A small-molecule ligand and the protein it binds are described below.
Small molecule (SMILES): O=C(O)CNCP(=O)(O)O

Sequence of chain 1.A:
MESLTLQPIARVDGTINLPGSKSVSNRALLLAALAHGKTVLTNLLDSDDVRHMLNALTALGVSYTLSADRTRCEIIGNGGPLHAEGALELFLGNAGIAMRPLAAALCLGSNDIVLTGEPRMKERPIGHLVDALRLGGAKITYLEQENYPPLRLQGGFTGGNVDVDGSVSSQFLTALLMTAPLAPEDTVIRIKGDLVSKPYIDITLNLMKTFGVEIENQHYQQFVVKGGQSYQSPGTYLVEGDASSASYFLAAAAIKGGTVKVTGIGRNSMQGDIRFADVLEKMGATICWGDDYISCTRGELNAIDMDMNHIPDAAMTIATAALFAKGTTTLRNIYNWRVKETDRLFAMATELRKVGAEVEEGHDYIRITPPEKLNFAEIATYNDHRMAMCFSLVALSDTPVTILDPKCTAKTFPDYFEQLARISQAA

Binding-site contacts:
Ligand atom C2 contacts residue ASP313 of chain 1.A at 3.6 Å.
Ligand atom C3 contacts residue GLU341 of chain 1.A at 3.4 Å.
Ligand atom C3 contacts residue ARG386 of chain 1.A at 3.3 Å.
Ligand atom O1 contacts residue S3P1 of chain 1.D at 3.4 Å (h-bond).
Ligand atom N1 contacts residue S3P1 of chain 1.D at 2.8 Å (h-bond).
Ligand atom O4 contacts residue ARG386 of chain 1.A at 3.1 Å (salt-bridge).
Ligand atom P1 contacts residue ARG124 of chain 1.A at 3.5 Å.
Ligand atom N1 contacts residue GLU341 of chain 1.A at 2.9 Å (salt-bridge).
Ligand atom O5 contacts residue ARG386 of chain 1.A at 2.5 Å (salt-bridge).
Ligand atom P1 contacts residue GLN171 of chain 1.A at 3.8 Å.
Ligand atom N1 contacts residue LYS22 of chain 1.A at 3.4 Å (salt-bridge).
Ligand atom O3 contacts residue GLU341 of chain 1.A at 3.8 Å.
Ligand atom O2 contacts residue ARG124 of chain 1.A at 2.8 Å (salt-bridge).
Ligand atom O5 contacts residue ARG344 of chain 1.A at 2.9 Å (salt-bridge).
Ligand atom O4 contacts residue LYS22 of chain 1.A at 2.9 Å (salt-bridge).
Ligand atom C1 contacts residue S3P1 of chain 1.D at 3.6 Å.
Ligand atom C2 contacts residue S3P1 of chain 1.D at 3.1 Å.
Ligand atom O3 contacts residue ARG124 of chain 1.A at 2.9 Å (salt-bridge).
Ligand atom C2 contacts residue ARG344 of chain 1.A at 3.4 Å.
Ligand atom C2 contacts residue GLU341 of chain 1.A at 2.9 Å.
Ligand atom O4 contacts residue GLU341 of chain 1.A at 3.5 Å (salt-bridge).
Ligand atom C1 contacts residue ARG124 of chain 1.A at 3.4 Å.
Ligand atom O2 contacts residue GLY96 of chain 1.A at 3.1 Å.
Ligand atom O3 contacts residue ASN94 of chain 1.A at 3.1 Å (h-bond).
Ligand atom O1 contacts residue GLN171 of chain 1.A at 3.8 Å.
Ligand atom O3 contacts residue LYS411 of chain 1.A at 2.9 Å (salt-bridge).
Ligand atom O1 contacts residue LYS22 of chain 1.A at 2.8 Å (salt-bridge).
Ligand atom O3 contacts residue GLY96 of chain 1.A at 2.8 Å (h-bond).
Ligand atom O4 contacts residue HIS385 of chain 1.A at 3.2 Å.
Ligand atom O2 contacts residue GLN171 of chain 1.A at 2.8 Å (h-bond).
Ligand atom O4 contacts residue ASP313 of chain 1.A at 3.4 Å (salt-bridge).
Ligand atom C3 contacts residue ARG344 of chain 1.A at 3.5 Å.
Ligand atom C1 contacts residue GLU341 of chain 1.A at 3.4 Å.
Ligand atom O3 contacts residue ALA95 of chain 1.A at 3.9 Å.
Ligand atom C3 contacts residue HIS385 of chain 1.A at 3.7 Å.
Ligand atom P1 contacts residue GLY96 of chain 1.A at 3.5 Å.
Ligand atom C3 contacts residue ASP313 of chain 1.A at 3.2 Å.
Ligand atom C3 contacts residue S3P1 of chain 1.D at 3.3 Å.
Ligand atom O5 contacts residue ASP313 of chain 1.A at 3.1 Å.
Ligand atom O4 contacts residue S3P1 of chain 1.D at 3.1 Å (h-bond).